Binding-site contacts:
Ligand atom CAI contacts residue ZN1 of chain 1.B at 2.8 Å.
Ligand atom CAM contacts residue GLU185 of chain 1.A at 3.6 Å.
Ligand atom CAI contacts residue GLU155 of chain 1.A at 2.8 Å.
Ligand atom CAJ contacts residue VAL59 of chain 1.A at 3.7 Å (hydrophobic).
Ligand atom CG2 contacts residue SER57 of chain 1.A at 3.6 Å.
Ligand atom OAD contacts residue HIS154 of chain 1.A at 3.2 Å (h-bond).
Ligand atom N contacts residue SER57 of chain 1.A at 3.1 Å (h-bond).
Ligand atom CAV contacts residue VAL59 of chain 1.A at 3.5 Å (hydrophobic).
Ligand atom CB contacts residue SER57 of chain 1.A at 3.6 Å.
Ligand atom OAD contacts residue GLN65 of chain 1.A at 3.0 Å (h-bond).
Ligand atom CG2 contacts residue LEU112 of chain 1.A at 3.6 Å (hydrophobic).
Ligand atom OAE contacts residue TYR147 of chain 1.A at 3.7 Å.
Ligand atom OAG contacts residue ZN1 of chain 1.B at 2.7 Å.
Ligand atom OAD contacts residue ZN1 of chain 1.B at 2.0 Å.
Ligand atom FAH contacts residue SER57 of chain 1.A at 3.1 Å.
Ligand atom OAE contacts residue GLU185 of chain 1.A at 3.6 Å.
Ligand atom CG1 contacts residue GLY110 of chain 1.A at 3.5 Å.
Ligand atom CAN contacts residue HIS154 of chain 1.A at 3.4 Å.
Ligand atom NAR contacts residue SER57 of chain 1.A at 3.5 Å (h-bond).
Ligand atom OAD contacts residue GLU155 of chain 1.A at 3.0 Å (salt-bridge).
Ligand atom CAI contacts residue HIS154 of chain 1.A at 3.6 Å.
Ligand atom CAI contacts residue GLY60 of chain 1.A at 3.1 Å.
Ligand atom CAO contacts residue GLY110 of chain 1.A at 3.6 Å.
Ligand atom CAQ contacts residue LEU112 of chain 1.A at 3.5 Å (hydrophobic).
Ligand atom OAE contacts residue VAL59 of chain 1.A at 3.7 Å.
Ligand atom OAG contacts residue CSD111 of chain 1.A at 3.1 Å.
Ligand atom CG1 contacts residue ARG56 of chain 1.A at 3.3 Å.
Ligand atom CAM contacts residue TYR147 of chain 1.A at 3.7 Å (hydrophobic).
Ligand atom CG1 contacts residue CSD111 of chain 1.A at 3.6 Å.
Ligand atom OAG contacts residue GLN65 of chain 1.A at 3.2 Å (h-bond).
Ligand atom CAI contacts residue GLN65 of chain 1.A at 3.6 Å.
Ligand atom O contacts residue GLY58 of chain 1.A at 3.1 Å.
Ligand atom CAL contacts residue VAL59 of chain 1.A at 3.5 Å (hydrophobic).
Ligand atom NBA contacts residue LEU112 of chain 1.A at 3.6 Å (h-bond).
Ligand atom NBA contacts residue ZN1 of chain 1.B at 3.0 Å.
Ligand atom O contacts residue VAL59 of chain 1.A at 2.7 Å (h-bond).
Ligand atom OAD contacts residue HIS158 of chain 1.A at 2.9 Å (h-bond).
Ligand atom NBA contacts residue GLY60 of chain 1.A at 3.4 Å (h-bond).
Ligand atom OAG contacts residue LEU112 of chain 1.A at 2.5 Å (h-bond).
Ligand atom CAQ contacts residue GLY60 of chain 1.A at 3.2 Å.

Sequence of chain 1.A:
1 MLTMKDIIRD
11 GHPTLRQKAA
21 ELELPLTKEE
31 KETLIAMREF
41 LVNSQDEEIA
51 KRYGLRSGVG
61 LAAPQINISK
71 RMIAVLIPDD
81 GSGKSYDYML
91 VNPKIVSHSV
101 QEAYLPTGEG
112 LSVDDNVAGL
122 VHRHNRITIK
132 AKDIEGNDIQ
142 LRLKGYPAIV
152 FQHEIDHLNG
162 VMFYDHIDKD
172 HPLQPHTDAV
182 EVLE

The protein below binds the small molecule below.
Small molecule (SMILES): CCCC[C@H](CN(O)C=O)C(=O)[C@@H](NC(=O)Nc1ccccc1F)C(C)C